Sequence of chain 1.D:
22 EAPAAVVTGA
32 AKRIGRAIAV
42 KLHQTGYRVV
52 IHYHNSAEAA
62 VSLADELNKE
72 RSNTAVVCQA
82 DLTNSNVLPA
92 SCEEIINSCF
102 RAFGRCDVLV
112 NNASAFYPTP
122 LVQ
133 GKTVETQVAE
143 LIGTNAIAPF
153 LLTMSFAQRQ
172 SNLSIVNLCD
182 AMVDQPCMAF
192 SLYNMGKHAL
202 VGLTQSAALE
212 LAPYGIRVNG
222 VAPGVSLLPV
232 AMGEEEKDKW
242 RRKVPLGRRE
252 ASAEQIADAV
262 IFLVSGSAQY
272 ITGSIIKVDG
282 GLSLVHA

Binding-site contacts:
Ligand atom CAG contacts residue GLY225 of chain 1.D at 3.9 Å.
Ligand atom CAG contacts residue NAP1 of chain 1.Q at 3.7 Å.
Ligand atom NAC contacts residue ARG34 of chain 1.D at 3.6 Å.
Ligand atom CAA contacts residue MET233 of chain 1.D at 3.5 Å (hydrophobic).
Ligand atom C4 contacts residue NAP1 of chain 1.Q at 3.6 Å.
Ligand atom CAD contacts residue PRO230 of chain 1.D at 3.3 Å (hydrophobic).
Ligand atom CAP contacts residue PHE117 of chain 1.D at 3.8 Å (hydrophobic).
Ligand atom CAD contacts residue DTT1 of chain 1.P at 3.7 Å.
Ligand atom C6 contacts residue PHE117 of chain 1.D at 3.9 Å (hydrophobic).
Ligand atom NAK contacts residue TYR194 of chain 1.D at 2.9 Å (h-bond).
Ligand atom N3 contacts residue PHE117 of chain 1.D at 3.6 Å.
Ligand atom CAF contacts residue PHE117 of chain 1.D at 3.5 Å (hydrophobic).
Ligand atom C5 contacts residue PHE117 of chain 1.D at 3.8 Å (hydrophobic).
Ligand atom C5 contacts residue NAP1 of chain 1.Q at 3.8 Å.
Ligand atom NAK contacts residue ASP181 of chain 1.D at 3.5 Å (salt-bridge).
Ligand atom C2 contacts residue PHE117 of chain 1.D at 3.5 Å (hydrophobic).
Ligand atom NAB contacts residue PHE117 of chain 1.D at 3.6 Å.
Ligand atom C6 contacts residue NAP1 of chain 1.Q at 3.6 Å.
Ligand atom NAB contacts residue SER115 of chain 1.D at 2.9 Å (h-bond).
Ligand atom C2 contacts residue NAP1 of chain 1.Q at 3.4 Å.
Ligand atom NAB contacts residue NAP1 of chain 1.Q at 3.0 Å (h-bond).
Ligand atom NAC contacts residue NAP1 of chain 1.Q at 3.7 Å.
Ligand atom NAK contacts residue NAP1 of chain 1.Q at 3.5 Å.
Ligand atom CAA contacts residue LEU229 of chain 1.D at 3.5 Å (hydrophobic).
Ligand atom CAA contacts residue TRP241 of chain 1.D at 3.5 Å (hydrophobic).
Ligand atom NAK contacts residue PHE117 of chain 1.D at 3.6 Å.
Ligand atom N1 contacts residue PHE117 of chain 1.D at 3.8 Å.
Ligand atom C4 contacts residue PHE117 of chain 1.D at 3.5 Å (hydrophobic).
Ligand atom CAF contacts residue PRO230 of chain 1.D at 3.7 Å (hydrophobic).
Ligand atom CAH contacts residue PHE117 of chain 1.D at 3.6 Å (hydrophobic).
Ligand atom N1 contacts residue NAP1 of chain 1.Q at 2.9 Å (h-bond).
Ligand atom CAH contacts residue ASP181 of chain 1.D at 3.8 Å.
Ligand atom N3 contacts residue NAP1 of chain 1.Q at 2.8 Å (h-bond).
Ligand atom CAP contacts residue NAP1 of chain 1.Q at 3.6 Å.
Ligand atom C4 contacts residue TYR194 of chain 1.D at 3.6 Å (hydrophobic).
Ligand atom CAH contacts residue NAP1 of chain 1.Q at 3.3 Å.
Ligand atom CAN contacts residue NAP1 of chain 1.Q at 3.9 Å.
Ligand atom C2 contacts residue SER115 of chain 1.D at 3.9 Å.
Ligand atom N3 contacts residue TYR194 of chain 1.D at 3.6 Å.
Ligand atom CAH contacts residue TYR194 of chain 1.D at 4.0 Å (hydrophobic).

This protein binds this small molecule.
Small molecule (SMILES): Cc1ccc(-c2c[nH]c3nc(N)nc(N)c23)cc1